Binding-site contacts:
Ligand atom OAC contacts residue ALA85 of chain 3.A at 3.3 Å.
Ligand atom CAI contacts residue ALA85 of chain 3.A at 4.0 Å (hydrophobic).
Ligand atom OAC contacts residue LEU176 of chain 3.A at 4.0 Å.
Ligand atom OAB contacts residue HIS162 of chain 3.A at 3.1 Å.
Ligand atom CAJ contacts residue FE21 of chain 3.B at 3.0 Å.
Ligand atom CAF contacts residue LEU38 of chain 4.A at 3.8 Å (hydrophobic).
Ligand atom OAB contacts residue ARG83 of chain 3.A at 3.0 Å (salt-bridge).
Ligand atom CAK contacts residue FE21 of chain 3.B at 3.4 Å.
Ligand atom CAE contacts residue LEU38 of chain 4.A at 3.7 Å (hydrophobic).
Ligand atom OAD contacts residue HIS121 of chain 3.A at 3.0 Å (h-bond).
Ligand atom CAH contacts residue ARG83 of chain 3.A at 3.1 Å.
Ligand atom CAG contacts residue ASP174 of chain 3.A at 3.1 Å.
Ligand atom CAF contacts residue MET46 of chain 4.A at 4.0 Å (hydrophobic).
Ligand atom OAB contacts residue ARG127 of chain 3.A at 3.6 Å.
Ligand atom OAC contacts residue ASP174 of chain 3.A at 2.6 Å (salt-bridge).
Ligand atom CAK contacts residue ARG127 of chain 3.A at 3.8 Å.
Ligand atom OAB contacts residue GLN108 of chain 3.A at 3.1 Å (h-bond).
Ligand atom OAA contacts residue HIS119 of chain 3.A at 3.2 Å (h-bond).
Ligand atom CAH contacts residue ARG127 of chain 3.A at 3.4 Å.
Ligand atom CAF contacts residue ILE178 of chain 3.A at 4.0 Å (hydrophobic).
Ligand atom OAA contacts residue HIS160 of chain 3.A at 2.9 Å (h-bond).
Ligand atom CAF contacts residue LEU176 of chain 3.A at 3.8 Å (hydrophobic).
Ligand atom CAE contacts residue ILE178 of chain 3.A at 4.0 Å (hydrophobic).
Ligand atom OAD contacts residue HIS119 of chain 3.A at 3.1 Å (h-bond).
Ligand atom CAI contacts residue LEU176 of chain 3.A at 3.6 Å (hydrophobic).
Ligand atom CAI contacts residue TRP104 of chain 3.A at 3.6 Å (hydrophobic).
Ligand atom CAH contacts residue FE21 of chain 3.B at 3.0 Å.
Ligand atom CAI contacts residue ASP174 of chain 3.A at 3.3 Å.
Ligand atom CAE contacts residue LEU176 of chain 3.A at 3.5 Å (hydrophobic).
Ligand atom CAG contacts residue ARG127 of chain 3.A at 3.7 Å.
Ligand atom OAD contacts residue FE21 of chain 3.B at 1.9 Å.
Ligand atom CAK contacts residue ARG83 of chain 3.A at 3.7 Å.
Ligand atom OAD contacts residue HIS160 of chain 3.A at 4.0 Å.
Ligand atom CAE contacts residue TRP104 of chain 3.A at 3.6 Å (hydrophobic).
Ligand atom CAG contacts residue GLN108 of chain 3.A at 3.7 Å.
Ligand atom OAA contacts residue ARG83 of chain 3.A at 3.0 Å (salt-bridge).
Ligand atom OAC contacts residue ALA106 of chain 3.A at 3.6 Å.
Ligand atom OAA contacts residue FE21 of chain 3.B at 2.0 Å.
Ligand atom OAC contacts residue TRP104 of chain 3.A at 2.9 Å (h-bond).
Ligand atom OAA contacts residue ARG127 of chain 3.A at 3.3 Å (salt-bridge).

Sequence of chain 3.A:
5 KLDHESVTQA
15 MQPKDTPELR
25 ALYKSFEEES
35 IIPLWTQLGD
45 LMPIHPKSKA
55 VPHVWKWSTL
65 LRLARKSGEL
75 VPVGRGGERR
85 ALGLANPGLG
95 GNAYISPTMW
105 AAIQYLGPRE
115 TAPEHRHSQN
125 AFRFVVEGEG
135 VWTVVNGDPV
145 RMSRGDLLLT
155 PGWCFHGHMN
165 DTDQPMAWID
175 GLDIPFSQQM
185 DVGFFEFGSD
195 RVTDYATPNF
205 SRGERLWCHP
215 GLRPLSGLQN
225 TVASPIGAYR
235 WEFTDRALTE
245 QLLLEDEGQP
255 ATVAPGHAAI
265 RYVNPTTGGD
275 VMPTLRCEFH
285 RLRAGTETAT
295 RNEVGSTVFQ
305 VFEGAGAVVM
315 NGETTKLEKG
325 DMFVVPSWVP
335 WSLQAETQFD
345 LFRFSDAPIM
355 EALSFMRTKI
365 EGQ

Sequence of chain 4.A:
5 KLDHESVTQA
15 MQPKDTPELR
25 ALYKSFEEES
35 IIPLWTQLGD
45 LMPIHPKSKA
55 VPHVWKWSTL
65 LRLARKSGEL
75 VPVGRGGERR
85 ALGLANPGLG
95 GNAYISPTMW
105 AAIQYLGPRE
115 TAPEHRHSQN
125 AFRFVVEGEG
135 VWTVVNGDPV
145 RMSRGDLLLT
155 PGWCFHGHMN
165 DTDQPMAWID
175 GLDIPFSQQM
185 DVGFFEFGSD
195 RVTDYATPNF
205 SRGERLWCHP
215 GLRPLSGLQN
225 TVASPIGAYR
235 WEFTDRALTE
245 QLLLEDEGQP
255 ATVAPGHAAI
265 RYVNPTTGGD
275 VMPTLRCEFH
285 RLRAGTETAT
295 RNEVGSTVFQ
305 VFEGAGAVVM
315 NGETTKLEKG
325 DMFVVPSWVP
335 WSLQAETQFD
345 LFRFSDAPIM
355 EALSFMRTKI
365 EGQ

The small molecule below binds the protein below.
Small molecule (SMILES): O=C(O)c1cc(O)ccc1O